A small-molecule ligand and the protein it binds are described below.
Small molecule (SMILES): CC(=O)N[C@@H]1[C@@H](O)[C@H](O)[C@@H](CO)O[C@H]1O

Binding-site contacts:
Ligand atom O5 contacts residue SER76 of chain 1.H at 3.7 Å.
Ligand atom C5 contacts residue SER76 of chain 1.H at 3.8 Å.
Ligand atom C2 contacts residue ASN74 of chain 1.H at 2.7 Å.
Ligand atom O6 contacts residue HIS77 of chain 1.H at 3.9 Å.
Ligand atom C5 contacts residue ASN74 of chain 1.H at 3.5 Å.
Ligand atom C3 contacts residue ASN74 of chain 1.H at 4.0 Å.
Ligand atom O5 contacts residue ASN74 of chain 1.H at 2.2 Å (h-bond).
Ligand atom C1 contacts residue ASN74 of chain 1.H at 1.5 Å.
Ligand atom N2 contacts residue ASN74 of chain 1.H at 3.3 Å (h-bond).
Ligand atom C1 contacts residue SER76 of chain 1.H at 3.4 Å.
Ligand atom C6 contacts residue HIS77 of chain 1.H at 4.3 Å.
Ligand atom C4 contacts residue ASN74 of chain 1.H at 4.3 Å.

Sequence of chain 1.H:
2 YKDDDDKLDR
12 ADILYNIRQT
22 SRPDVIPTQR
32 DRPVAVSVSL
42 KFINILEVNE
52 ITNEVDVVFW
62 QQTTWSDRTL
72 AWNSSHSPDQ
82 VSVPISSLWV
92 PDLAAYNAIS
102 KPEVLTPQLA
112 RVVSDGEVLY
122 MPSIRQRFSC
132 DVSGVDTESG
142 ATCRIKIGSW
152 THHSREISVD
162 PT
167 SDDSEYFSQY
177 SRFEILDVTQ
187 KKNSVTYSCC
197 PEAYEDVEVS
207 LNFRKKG